Binding-site contacts:
Ligand atom C25 contacts residue GLN182 of chain 1.B at 3.1 Å.
Ligand atom F27 contacts residue GLN182 of chain 1.B at 2.7 Å.
Ligand atom N01 contacts residue HEM1 of chain 1.H at 3.7 Å.
Ligand atom C09 contacts residue HEM1 of chain 1.H at 3.3 Å.
Ligand atom C03 contacts residue TRP291 of chain 1.B at 4.1 Å (hydrophobic).
Ligand atom C08 contacts residue HEM1 of chain 1.H at 3.7 Å.
Ligand atom N02 contacts residue GLU296 of chain 1.B at 2.5 Å (salt-bridge).
Ligand atom C03 contacts residue HEM1 of chain 1.H at 3.0 Å.
Ligand atom N02 contacts residue HEM1 of chain 1.H at 3.6 Å.
Ligand atom C07 contacts residue VAL271 of chain 1.B at 3.4 Å (hydrophobic).
Ligand atom C05 contacts residue HEM1 of chain 1.H at 3.5 Å.
Ligand atom C09 contacts residue GLU296 of chain 1.B at 3.6 Å.
Ligand atom C08 contacts residue VAL271 of chain 1.B at 3.8 Å (hydrophobic).
Ligand atom C24 contacts residue ASN273 of chain 1.B at 3.8 Å.
Ligand atom C23 contacts residue ASN273 of chain 1.B at 3.4 Å.
Ligand atom C24 contacts residue SER181 of chain 1.B at 3.5 Å.
Ligand atom C04 contacts residue HEM1 of chain 1.H at 3.4 Å.
Ligand atom C02 contacts residue GLU296 of chain 1.B at 3.3 Å.
Ligand atom C02 contacts residue HEM1 of chain 1.H at 3.6 Å.
Ligand atom N01 contacts residue GLU296 of chain 1.B at 2.7 Å (salt-bridge).
Ligand atom C02 contacts residue PRO269 of chain 1.B at 4.1 Å (hydrophobic).
Ligand atom C22 contacts residue VAL271 of chain 1.B at 3.6 Å (hydrophobic).
Ligand atom N12 contacts residue HEM1 of chain 1.H at 3.6 Å (h-bond).
Ligand atom F27 contacts residue ARG185 of chain 1.B at 3.1 Å.
Ligand atom C07 contacts residue HEM1 of chain 1.H at 3.5 Å.
Ligand atom C02 contacts residue TRP291 of chain 1.B at 3.9 Å (hydrophobic).
Ligand atom C06 contacts residue VAL271 of chain 1.B at 3.5 Å (hydrophobic).
Ligand atom F27 contacts residue SER181 of chain 1.B at 3.6 Å.
Ligand atom C11 contacts residue HEM1 of chain 1.H at 3.5 Å.
Ligand atom N02 contacts residue TRP291 of chain 1.B at 2.8 Å (h-bond).
Ligand atom C10 contacts residue HEM1 of chain 1.H at 3.7 Å.
Ligand atom C21 contacts residue VAL271 of chain 1.B at 3.8 Å (hydrophobic).
Ligand atom C10 contacts residue GLU296 of chain 1.B at 3.6 Å.
Ligand atom N02 contacts residue TYR292 of chain 1.B at 3.8 Å.
Ligand atom C06 contacts residue HEM1 of chain 1.H at 3.1 Å.
Ligand atom C23 contacts residue VAL271 of chain 1.B at 3.6 Å (hydrophobic).
Ligand atom C05 contacts residue VAL271 of chain 1.B at 4.1 Å (hydrophobic).
Ligand atom N02 contacts residue PRO269 of chain 1.B at 3.9 Å.
Ligand atom C26 contacts residue GLN182 of chain 1.B at 3.1 Å.
Ligand atom C06 contacts residue PHE288 of chain 1.B at 3.5 Å (hydrophobic).

Sequence of chain 1.B:
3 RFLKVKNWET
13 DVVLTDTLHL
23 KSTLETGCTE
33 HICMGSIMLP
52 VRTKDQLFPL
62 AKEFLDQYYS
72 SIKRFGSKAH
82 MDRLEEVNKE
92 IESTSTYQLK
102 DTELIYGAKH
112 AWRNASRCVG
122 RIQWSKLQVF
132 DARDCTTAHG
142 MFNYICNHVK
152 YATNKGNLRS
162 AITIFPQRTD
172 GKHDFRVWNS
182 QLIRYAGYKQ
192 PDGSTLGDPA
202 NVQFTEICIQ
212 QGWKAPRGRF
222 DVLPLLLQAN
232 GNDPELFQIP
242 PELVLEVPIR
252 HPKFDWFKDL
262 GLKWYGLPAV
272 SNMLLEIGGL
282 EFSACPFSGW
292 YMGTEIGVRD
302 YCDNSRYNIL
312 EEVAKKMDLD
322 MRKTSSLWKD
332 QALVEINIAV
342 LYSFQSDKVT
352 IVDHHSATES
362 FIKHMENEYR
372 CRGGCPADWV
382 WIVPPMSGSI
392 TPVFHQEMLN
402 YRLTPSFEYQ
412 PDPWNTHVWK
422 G

This small molecule binds to this protein.
Small molecule (SMILES): Nc1ccc2ccc(CNc3cccc(F)c3)cc2n1